This protein binds this small molecule.
Small molecule (SMILES): NC[C@@H]1O[C@H](O[C@H]2[C@@H](O)[C@H](O[C@@H]3[C@@H](O)[C@H](N)C[C@H](N)[C@H]3O[C@H]3O[C@H](CO)[C@@H](O)[C@H](O)[C@H]3N)O[C@@H]2CO)[C@H](N)[C@@H](O)[C@@H]1O

Binding-site contacts:
Ligand atom C23 contacts residue MG1 of chain 1.JKA at 3.5 Å.
Ligand atom N24 contacts residue MG1 of chain 1.JKA at 4.1 Å.
Ligand atom O23 contacts residue MG1 of chain 1.JKA at 2.6 Å.
Ligand atom O51 contacts residue MG1 of chain 1.JKA at 4.0 Å.
Ligand atom C11 contacts residue MG1 of chain 1.JKA at 4.0 Å.
Ligand atom C33 contacts residue MG1 of chain 1.JKA at 4.4 Å.